Binding-site contacts:
Ligand atom C7 contacts residue ASN126 of chain 1.E at 3.4 Å.
Ligand atom N2 contacts residue SER125 of chain 1.E at 4.4 Å.
Ligand atom C5 contacts residue ASN126 of chain 1.E at 3.8 Å.
Ligand atom C2 contacts residue ASN126 of chain 1.E at 2.5 Å.
Ligand atom O5 contacts residue ASN126 of chain 1.E at 2.5 Å (h-bond).
Ligand atom C7 contacts residue GLU123 of chain 1.E at 4.4 Å.
Ligand atom C4 contacts residue ASN126 of chain 1.E at 4.4 Å.
Ligand atom C8 contacts residue GLU123 of chain 1.E at 3.1 Å.
Ligand atom C8 contacts residue LYS122 of chain 1.E at 3.5 Å.
Ligand atom C8 contacts residue ASN126 of chain 1.E at 3.9 Å.
Ligand atom C3 contacts residue ASN126 of chain 1.E at 3.9 Å.
Ligand atom C8 contacts residue SER125 of chain 1.E at 4.0 Å.
Ligand atom C8 contacts residue ILE124 of chain 1.E at 4.4 Å (hydrophobic).
Ligand atom N2 contacts residue ASN126 of chain 1.E at 2.9 Å (h-bond).
Ligand atom O7 contacts residue ASN126 of chain 1.E at 3.6 Å.
Ligand atom C1 contacts residue ASN126 of chain 1.E at 1.5 Å.

A small-molecule ligand and the protein it binds are described below.
Small molecule (SMILES): CC(=O)N[C@@H]1[C@@H](O)[C@H](O)[C@@H](CO)O[C@H]1O

Sequence of chain 1.E:
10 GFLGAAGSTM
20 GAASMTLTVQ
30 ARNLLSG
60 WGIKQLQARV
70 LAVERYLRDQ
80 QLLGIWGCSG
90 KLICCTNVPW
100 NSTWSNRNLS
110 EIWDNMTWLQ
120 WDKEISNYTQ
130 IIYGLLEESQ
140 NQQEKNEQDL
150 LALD